A protein and the small-molecule ligand that binds it are described below.
Small molecule (SMILES): CC(=O)N[C@@H]1[C@@H](O)[C@H](O)[C@@H](CO)O[C@H]1O

Sequence of chain 1.G:
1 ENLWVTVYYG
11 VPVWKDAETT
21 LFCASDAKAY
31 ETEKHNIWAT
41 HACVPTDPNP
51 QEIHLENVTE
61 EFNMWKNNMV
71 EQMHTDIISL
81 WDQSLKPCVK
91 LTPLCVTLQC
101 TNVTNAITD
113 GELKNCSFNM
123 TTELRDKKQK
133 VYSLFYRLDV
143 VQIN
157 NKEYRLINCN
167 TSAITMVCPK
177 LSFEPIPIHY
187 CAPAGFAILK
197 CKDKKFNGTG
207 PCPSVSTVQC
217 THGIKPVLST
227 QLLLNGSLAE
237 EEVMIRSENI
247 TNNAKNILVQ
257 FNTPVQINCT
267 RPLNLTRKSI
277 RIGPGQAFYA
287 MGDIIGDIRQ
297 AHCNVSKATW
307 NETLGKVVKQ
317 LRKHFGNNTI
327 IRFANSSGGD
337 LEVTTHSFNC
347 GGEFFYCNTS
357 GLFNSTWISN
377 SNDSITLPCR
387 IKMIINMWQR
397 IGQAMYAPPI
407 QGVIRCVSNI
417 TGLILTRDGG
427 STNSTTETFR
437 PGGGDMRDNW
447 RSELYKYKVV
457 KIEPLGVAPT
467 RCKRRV

Sequence of chain 1.K:
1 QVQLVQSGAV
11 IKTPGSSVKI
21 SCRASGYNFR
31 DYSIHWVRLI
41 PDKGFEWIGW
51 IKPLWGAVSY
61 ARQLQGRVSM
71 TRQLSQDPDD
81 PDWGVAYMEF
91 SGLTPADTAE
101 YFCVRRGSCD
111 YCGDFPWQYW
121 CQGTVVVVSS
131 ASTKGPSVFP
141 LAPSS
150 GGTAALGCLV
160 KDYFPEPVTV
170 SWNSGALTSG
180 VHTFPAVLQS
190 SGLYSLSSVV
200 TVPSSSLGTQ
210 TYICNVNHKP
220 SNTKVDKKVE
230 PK

Binding-site contacts:
Ligand atom C7 contacts residue ASN245 of chain 1.G at 3.6 Å.
Ligand atom O7 contacts residue ASN245 of chain 1.G at 4.0 Å.
Ligand atom C7 contacts residue PHE90 of chain 1.L at 4.1 Å (hydrophobic).
Ligand atom C3 contacts residue TYR111 of chain 1.K at 4.5 Å (hydrophobic).
Ligand atom C4 contacts residue TYR111 of chain 1.K at 3.9 Å (hydrophobic).
Ligand atom C1 contacts residue ASN30 of chain 1.L at 4.2 Å.
Ligand atom O4 contacts residue TYR111 of chain 1.K at 2.5 Å (h-bond).
Ligand atom N2 contacts residue ASN245 of chain 1.G at 2.9 Å (h-bond).
Ligand atom C8 contacts residue GLY113 of chain 1.K at 4.1 Å.
Ligand atom O6 contacts residue TYR111 of chain 1.K at 4.2 Å.
Ligand atom O3 contacts residue ASN30 of chain 1.L at 4.4 Å.
Ligand atom C4 contacts residue ASN245 of chain 1.G at 4.3 Å.
Ligand atom C5 contacts residue ASN245 of chain 1.G at 3.6 Å.
Ligand atom C2 contacts residue ASN245 of chain 1.G at 2.5 Å.
Ligand atom C1 contacts residue ASN245 of chain 1.G at 1.4 Å.
Ligand atom O7 contacts residue ASN30 of chain 1.L at 2.4 Å (h-bond).
Ligand atom O5 contacts residue ASN245 of chain 1.G at 2.4 Å (h-bond).
Ligand atom C8 contacts residue PHE90 of chain 1.L at 3.6 Å (hydrophobic).
Ligand atom C7 contacts residue ASN30 of chain 1.L at 3.5 Å.
Ligand atom N2 contacts residue ASN30 of chain 1.L at 3.9 Å.
Ligand atom C2 contacts residue ASN30 of chain 1.L at 3.5 Å.
Ligand atom O3 contacts residue TYR111 of chain 1.K at 4.2 Å.
Ligand atom C3 contacts residue ASN245 of chain 1.G at 3.8 Å.
Ligand atom C3 contacts residue ASN30 of chain 1.L at 4.5 Å.
Ligand atom O7 contacts residue PHE90 of chain 1.L at 3.8 Å.

Sequence of chain 1.L:
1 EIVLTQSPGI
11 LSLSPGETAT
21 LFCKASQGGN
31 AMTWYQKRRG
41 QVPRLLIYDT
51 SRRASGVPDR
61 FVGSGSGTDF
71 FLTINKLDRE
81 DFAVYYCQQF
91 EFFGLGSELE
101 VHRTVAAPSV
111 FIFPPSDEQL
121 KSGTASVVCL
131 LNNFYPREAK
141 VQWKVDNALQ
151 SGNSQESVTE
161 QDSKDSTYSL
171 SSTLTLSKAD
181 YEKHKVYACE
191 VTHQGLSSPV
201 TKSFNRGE